A protein and the small-molecule ligand that binds it are described below.
Small molecule (SMILES): CC(=O)C(=O)O

Binding-site contacts:
Ligand atom O3 contacts residue ARG72 of chain 1.A at 2.8 Å (salt-bridge).
Ligand atom O contacts residue PRO175 of chain 1.A at 4.2 Å.
Ligand atom C contacts residue ASP177 of chain 1.A at 3.9 Å.
Ligand atom OXT contacts residue PRO175 of chain 1.A at 3.1 Å (h-bond).
Ligand atom C contacts residue PRO175 of chain 1.A at 3.8 Å (hydrophobic).
Ligand atom O contacts residue ASP177 of chain 1.A at 3.0 Å (salt-bridge).
Ligand atom CB contacts residue GLY174 of chain 1.A at 4.1 Å.
Ligand atom O contacts residue ALA176 of chain 1.A at 3.6 Å.
Ligand atom CA contacts residue ARG72 of chain 1.A at 3.7 Å.
Ligand atom CB contacts residue TRP21 of chain 1.A at 4.2 Å (hydrophobic).
Ligand atom CA contacts residue GLN149 of chain 1.A at 3.8 Å.
Ligand atom CA contacts residue CO1 of chain 1.E at 2.7 Å.
Ligand atom O3 contacts residue ASP177 of chain 1.A at 4.1 Å.
Ligand atom OXT contacts residue ASP177 of chain 1.A at 4.0 Å.
Ligand atom O contacts residue GLU151 of chain 1.A at 3.1 Å (salt-bridge).
Ligand atom C contacts residue SSN1 of chain 1.H at 4.0 Å.
Ligand atom O contacts residue CO1 of chain 1.E at 2.1 Å.
Ligand atom C contacts residue GLY174 of chain 1.A at 3.3 Å.
Ligand atom C contacts residue GLU151 of chain 1.A at 3.9 Å.
Ligand atom CA contacts residue SSN1 of chain 1.H at 3.6 Å.
Ligand atom CB contacts residue ARG72 of chain 1.A at 4.0 Å.
Ligand atom CB contacts residue PHE172 of chain 1.A at 3.6 Å (hydrophobic).
Ligand atom O3 contacts residue SSN1 of chain 1.H at 3.6 Å.
Ligand atom CB contacts residue LEU214 of chain 1.A at 3.8 Å (hydrophobic).
Ligand atom CA contacts residue GLU151 of chain 1.A at 3.9 Å.
Ligand atom OXT contacts residue SSN1 of chain 1.H at 3.9 Å.
Ligand atom O contacts residue GLY174 of chain 1.A at 3.5 Å.
Ligand atom OXT contacts residue ALA176 of chain 1.A at 2.8 Å (h-bond).
Ligand atom OXT contacts residue CO1 of chain 1.E at 4.1 Å.
Ligand atom O3 contacts residue GLU151 of chain 1.A at 3.2 Å (salt-bridge).
Ligand atom C contacts residue ALA176 of chain 1.A at 3.6 Å (hydrophobic).
Ligand atom CB contacts residue SSN1 of chain 1.H at 3.8 Å.
Ligand atom O3 contacts residue GLN149 of chain 1.A at 3.0 Å (h-bond).
Ligand atom OXT contacts residue GLY174 of chain 1.A at 3.2 Å.
Ligand atom CB contacts residue CO1 of chain 1.E at 4.2 Å.
Ligand atom O3 contacts residue GLY174 of chain 1.A at 4.1 Å.
Ligand atom C contacts residue CO1 of chain 1.E at 2.8 Å.
Ligand atom O contacts residue VAL120 of chain 1.B at 4.0 Å.
Ligand atom O3 contacts residue CO1 of chain 1.E at 2.0 Å.
Ligand atom CA contacts residue GLY174 of chain 1.A at 3.6 Å.

Sequence of chain 1.B:
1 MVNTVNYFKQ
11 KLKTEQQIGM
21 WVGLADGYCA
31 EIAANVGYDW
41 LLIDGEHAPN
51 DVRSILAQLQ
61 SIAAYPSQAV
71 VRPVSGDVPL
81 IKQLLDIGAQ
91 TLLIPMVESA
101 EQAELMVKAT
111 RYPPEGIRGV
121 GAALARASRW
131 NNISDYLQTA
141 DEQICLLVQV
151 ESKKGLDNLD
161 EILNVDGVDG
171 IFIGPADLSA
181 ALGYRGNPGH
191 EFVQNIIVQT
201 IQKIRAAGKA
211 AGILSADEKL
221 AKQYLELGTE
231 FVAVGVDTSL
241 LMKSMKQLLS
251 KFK

Sequence of chain 1.A:
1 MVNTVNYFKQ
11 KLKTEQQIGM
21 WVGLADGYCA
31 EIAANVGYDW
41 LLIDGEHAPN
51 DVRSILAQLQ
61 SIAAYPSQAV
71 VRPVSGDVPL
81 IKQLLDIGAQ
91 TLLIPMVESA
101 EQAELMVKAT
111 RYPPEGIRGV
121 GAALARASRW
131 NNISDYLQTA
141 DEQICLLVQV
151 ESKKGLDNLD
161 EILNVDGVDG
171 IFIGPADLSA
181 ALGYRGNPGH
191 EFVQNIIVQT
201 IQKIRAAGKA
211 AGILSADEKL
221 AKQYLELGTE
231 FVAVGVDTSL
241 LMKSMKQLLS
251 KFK